This small molecule binds to this protein.
Small molecule (SMILES): NCC(=O)O

Sequence of chain 49.A:
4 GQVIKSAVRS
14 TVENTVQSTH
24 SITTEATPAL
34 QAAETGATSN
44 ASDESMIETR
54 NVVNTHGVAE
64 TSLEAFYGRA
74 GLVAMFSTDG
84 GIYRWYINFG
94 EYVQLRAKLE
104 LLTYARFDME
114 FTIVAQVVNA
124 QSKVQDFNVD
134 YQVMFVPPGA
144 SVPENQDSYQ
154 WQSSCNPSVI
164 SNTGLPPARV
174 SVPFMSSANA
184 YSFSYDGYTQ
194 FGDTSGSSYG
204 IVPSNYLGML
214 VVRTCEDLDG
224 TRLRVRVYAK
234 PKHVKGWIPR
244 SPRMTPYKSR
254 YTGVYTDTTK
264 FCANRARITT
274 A

Sequence of chain 49.C:
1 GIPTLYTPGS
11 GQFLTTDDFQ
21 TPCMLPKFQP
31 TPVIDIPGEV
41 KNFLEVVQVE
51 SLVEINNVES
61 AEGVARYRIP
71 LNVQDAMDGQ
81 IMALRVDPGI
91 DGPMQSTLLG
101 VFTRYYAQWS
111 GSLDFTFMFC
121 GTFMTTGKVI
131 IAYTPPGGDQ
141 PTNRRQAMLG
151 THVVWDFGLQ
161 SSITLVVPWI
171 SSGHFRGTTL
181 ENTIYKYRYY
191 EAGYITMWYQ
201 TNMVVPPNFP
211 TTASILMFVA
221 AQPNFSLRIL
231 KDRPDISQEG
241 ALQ

Binding-site contacts:
Ligand atom O contacts residue PHE264 of chain 49.A at 3.9 Å.
Ligand atom O contacts residue SER96 of chain 49.C at 3.6 Å.
Ligand atom CA contacts residue MET247 of chain 49.A at 4.1 Å (hydrophobic).
Ligand atom CA contacts residue GLN95 of chain 49.C at 4.2 Å.
Ligand atom N contacts residue MET247 of chain 49.A at 3.8 Å.
Ligand atom CA contacts residue CYS1 of chain 49.E at 2.4 Å (hydrophobic).
Ligand atom CA contacts residue PHE264 of chain 49.A at 3.1 Å (hydrophobic).
Ligand atom O contacts residue GLN95 of chain 49.C at 3.3 Å (h-bond).
Ligand atom C contacts residue GLN95 of chain 49.C at 3.1 Å.
Ligand atom O contacts residue ASP235 of chain 49.C at 4.5 Å.
Ligand atom O contacts residue CYS1 of chain 49.E at 3.7 Å.
Ligand atom C contacts residue PHE264 of chain 49.A at 3.8 Å (hydrophobic).
Ligand atom OXT contacts residue CYS1 of chain 49.E at 2.7 Å (h-bond).
Ligand atom OXT contacts residue ASP235 of chain 49.C at 2.9 Å (salt-bridge).
Ligand atom OXT contacts residue PHE264 of chain 49.A at 4.2 Å.
Ligand atom OXT contacts residue GLN95 of chain 49.C at 2.7 Å (h-bond).
Ligand atom C contacts residue MET247 of chain 49.A at 3.9 Å (hydrophobic).
Ligand atom O contacts residue MET247 of chain 49.A at 3.4 Å (h-bond).
Ligand atom C contacts residue CYS1 of chain 49.E at 2.8 Å (hydrophobic).
Ligand atom N contacts residue PHE264 of chain 49.A at 3.5 Å (h-bond).
Ligand atom C contacts residue ASP235 of chain 49.C at 4.0 Å.
Ligand atom N contacts residue CYS1 of chain 49.E at 1.3 Å.
Ligand atom CA contacts residue CYS265 of chain 49.A at 4.4 Å (hydrophobic).